Binding-site contacts:
Ligand atom C7 contacts residue ALA110 of chain 1.A at 4.1 Å (hydrophobic).
Ligand atom C7 contacts residue PHE34 of chain 1.A at 3.6 Å (hydrophobic).
Ligand atom C13 contacts residue ASP52 of chain 1.A at 4.3 Å.
Ligand atom N11 contacts residue ASN44 of chain 1.A at 3.6 Å.
Ligand atom C2 contacts residue VAL109 of chain 1.A at 3.9 Å (hydrophobic).
Ligand atom C14 contacts residue ASN44 of chain 1.A at 3.9 Å.
Ligand atom N11 contacts residue GLN57 of chain 1.A at 3.3 Å (h-bond).
Ligand atom N11 contacts residue ASP52 of chain 1.A at 3.5 Å (salt-bridge).
Ligand atom C8 contacts residue GLU35 of chain 1.A at 3.1 Å.
Ligand atom C4 contacts residue VAL109 of chain 1.A at 3.8 Å (hydrophobic).
Ligand atom N5 contacts residue GLU35 of chain 1.A at 2.4 Å (salt-bridge).
Ligand atom C13 contacts residue ASN44 of chain 1.A at 3.7 Å.
Ligand atom C10 contacts residue GLN57 of chain 1.A at 4.0 Å.
Ligand atom C12 contacts residue ASN44 of chain 1.A at 3.6 Å.
Ligand atom N11 contacts residue GLU35 of chain 1.A at 4.4 Å.
Ligand atom C12 contacts residue ASP52 of chain 1.A at 3.1 Å.
Ligand atom C6 contacts residue GLU35 of chain 1.A at 3.4 Å.
Ligand atom C4 contacts residue GLU35 of chain 1.A at 3.3 Å.
Ligand atom C13 contacts residue ARG45 of chain 1.A at 3.8 Å.
Ligand atom C9 contacts residue GLU35 of chain 1.A at 3.7 Å.
Ligand atom C9 contacts residue GLN57 of chain 1.A at 4.2 Å.
Ligand atom C3 contacts residue VAL109 of chain 1.A at 3.7 Å (hydrophobic).
Ligand atom C15 contacts residue ASN44 of chain 1.A at 3.9 Å.
Ligand atom N5 contacts residue VAL109 of chain 1.A at 4.4 Å.
Ligand atom C4 contacts residue ASP52 of chain 1.A at 3.6 Å.
Ligand atom C9 contacts residue ASN44 of chain 1.A at 3.6 Å.
Ligand atom C13 contacts residue ASN46 of chain 1.A at 3.2 Å.
Ligand atom N5 contacts residue ASP52 of chain 1.A at 4.3 Å.
Ligand atom C8 contacts residue PHE34 of chain 1.A at 3.5 Å (hydrophobic).
Ligand atom C10 contacts residue ASN44 of chain 1.A at 3.7 Å.
Ligand atom C12 contacts residue GLN57 of chain 1.A at 4.1 Å.
Ligand atom C6 contacts residue ALA110 of chain 1.A at 4.4 Å (hydrophobic).
Ligand atom C14 contacts residue ARG45 of chain 1.A at 4.2 Å.
Ligand atom C7 contacts residue GLU35 of chain 1.A at 3.5 Å.
Ligand atom C12 contacts residue ASN46 of chain 1.A at 3.4 Å.
Ligand atom C1 contacts residue VAL109 of chain 1.A at 4.4 Å (hydrophobic).
Ligand atom C3 contacts residue ASP52 of chain 1.A at 4.2 Å.

Sequence of chain 1.A:
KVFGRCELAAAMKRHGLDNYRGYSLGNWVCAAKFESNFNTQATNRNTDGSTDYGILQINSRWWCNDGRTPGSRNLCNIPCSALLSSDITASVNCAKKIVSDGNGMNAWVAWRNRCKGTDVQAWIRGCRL

This small molecule binds to this protein.
Small molecule (SMILES): c1ccc(CCCc2ccccn2)nc1